Binding-site contacts:
Ligand atom C7 contacts residue HIS683 of chain 1.C at 3.7 Å.
Ligand atom C8 contacts residue ASN685 of chain 1.C at 4.1 Å.
Ligand atom C3 contacts residue ASN685 of chain 1.C at 3.8 Å.
Ligand atom C1 contacts residue ASN685 of chain 1.C at 1.4 Å.
Ligand atom N2 contacts residue HIS683 of chain 1.C at 3.8 Å.
Ligand atom C7 contacts residue ASN685 of chain 1.C at 3.7 Å.
Ligand atom C5 contacts residue ASN685 of chain 1.C at 3.7 Å.
Ligand atom C2 contacts residue ASN685 of chain 1.C at 2.5 Å.
Ligand atom N2 contacts residue ASN685 of chain 1.C at 2.9 Å (h-bond).
Ligand atom C4 contacts residue ASN685 of chain 1.C at 4.2 Å.
Ligand atom O7 contacts residue HIS683 of chain 1.C at 2.9 Å (h-bond).
Ligand atom O5 contacts residue ASN685 of chain 1.C at 2.4 Å (h-bond).

A small-molecule ligand and the protein it binds are described below.
Small molecule (SMILES): CC(=O)N[C@@H]1[C@@H](O)[C@H](O)[C@@H](CO)O[C@H]1O

Sequence of chain 1.C:
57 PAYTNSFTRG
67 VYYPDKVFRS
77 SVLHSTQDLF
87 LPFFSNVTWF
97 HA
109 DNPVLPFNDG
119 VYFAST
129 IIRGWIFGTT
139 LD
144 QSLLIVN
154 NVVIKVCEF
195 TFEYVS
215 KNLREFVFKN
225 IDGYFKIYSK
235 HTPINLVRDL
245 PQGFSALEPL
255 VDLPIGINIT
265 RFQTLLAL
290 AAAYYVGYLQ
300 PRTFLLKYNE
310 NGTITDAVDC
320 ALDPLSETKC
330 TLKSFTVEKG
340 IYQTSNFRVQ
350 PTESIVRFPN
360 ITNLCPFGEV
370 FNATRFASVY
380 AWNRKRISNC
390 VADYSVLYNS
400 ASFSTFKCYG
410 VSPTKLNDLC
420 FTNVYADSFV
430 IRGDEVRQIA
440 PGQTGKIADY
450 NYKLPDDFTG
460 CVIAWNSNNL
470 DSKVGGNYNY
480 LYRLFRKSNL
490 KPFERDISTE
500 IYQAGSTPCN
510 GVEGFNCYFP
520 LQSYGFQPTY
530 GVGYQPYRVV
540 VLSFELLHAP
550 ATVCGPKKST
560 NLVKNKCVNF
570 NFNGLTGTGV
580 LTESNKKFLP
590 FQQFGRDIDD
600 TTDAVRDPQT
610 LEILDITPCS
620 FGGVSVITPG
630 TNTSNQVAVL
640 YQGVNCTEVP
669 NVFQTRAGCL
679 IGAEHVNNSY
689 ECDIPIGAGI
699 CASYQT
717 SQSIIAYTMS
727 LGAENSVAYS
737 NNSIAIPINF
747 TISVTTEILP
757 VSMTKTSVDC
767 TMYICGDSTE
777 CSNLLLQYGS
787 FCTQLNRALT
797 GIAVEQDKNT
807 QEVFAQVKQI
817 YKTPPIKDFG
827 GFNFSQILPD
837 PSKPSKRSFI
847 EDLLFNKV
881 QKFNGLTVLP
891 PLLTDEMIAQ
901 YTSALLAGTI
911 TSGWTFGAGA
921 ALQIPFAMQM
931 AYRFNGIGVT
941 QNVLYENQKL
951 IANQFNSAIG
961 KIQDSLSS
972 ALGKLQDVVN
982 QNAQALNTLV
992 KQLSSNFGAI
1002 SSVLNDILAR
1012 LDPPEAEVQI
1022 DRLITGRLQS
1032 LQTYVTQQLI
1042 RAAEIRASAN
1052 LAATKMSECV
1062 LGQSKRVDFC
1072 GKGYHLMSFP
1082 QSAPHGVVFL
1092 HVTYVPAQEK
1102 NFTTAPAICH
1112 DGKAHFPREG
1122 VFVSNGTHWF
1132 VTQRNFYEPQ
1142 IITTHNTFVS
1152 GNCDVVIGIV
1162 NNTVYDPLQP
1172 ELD